Binding-site contacts:
Ligand atom C12 contacts residue MET49 of chain 2.A at 3.4 Å (hydrophobic).
Ligand atom C1 contacts residue LEU141 of chain 2.A at 3.9 Å (hydrophobic).
Ligand atom C3 contacts residue HIS163 of chain 2.A at 3.8 Å.
Ligand atom I contacts residue MET165 of chain 2.A at 4.1 Å.
Ligand atom C3 contacts residue SER1 of chain 1.A at 3.7 Å.
Ligand atom C12 contacts residue MET165 of chain 2.A at 4.0 Å (hydrophobic).
Ligand atom I contacts residue ASP187 of chain 2.A at 3.5 Å.
Ligand atom I contacts residue ARG188 of chain 2.A at 3.9 Å.
Ligand atom C10 contacts residue MET49 of chain 2.A at 3.7 Å (hydrophobic).
Ligand atom O contacts residue MET165 of chain 2.A at 3.5 Å.
Ligand atom I contacts residue MET49 of chain 2.A at 3.0 Å.
Ligand atom C contacts residue ASN142 of chain 2.A at 3.8 Å.
Ligand atom C4 contacts residue GLU166 of chain 2.A at 3.9 Å.
Ligand atom N contacts residue SER144 of chain 2.A at 3.7 Å.
Ligand atom C11 contacts residue MET49 of chain 2.A at 3.6 Å (hydrophobic).
Ligand atom C2 contacts residue LEU141 of chain 2.A at 3.5 Å (hydrophobic).
Ligand atom C5 contacts residue CYS145 of chain 2.A at 4.1 Å (hydrophobic).
Ligand atom C2 contacts residue SER1 of chain 1.A at 3.9 Å.
Ligand atom C contacts residue GLU166 of chain 2.A at 3.4 Å.
Ligand atom N contacts residue HIS163 of chain 2.A at 2.7 Å (h-bond).
Ligand atom C10 contacts residue GLN189 of chain 2.A at 3.8 Å.
Ligand atom C11 contacts residue ARG188 of chain 2.A at 4.1 Å.
Ligand atom C4 contacts residue CYS145 of chain 2.A at 3.7 Å (hydrophobic).
Ligand atom C4 contacts residue HIS163 of chain 2.A at 3.3 Å.
Ligand atom C1 contacts residue ASN142 of chain 2.A at 3.7 Å.
Ligand atom C4 contacts residue SER144 of chain 2.A at 4.1 Å.
Ligand atom C11 contacts residue GLN189 of chain 2.A at 3.9 Å.
Ligand atom C2 contacts residue GLU166 of chain 2.A at 3.3 Å.
Ligand atom N1 contacts residue CYS145 of chain 2.A at 3.7 Å.
Ligand atom C13 contacts residue HIS164 of chain 2.A at 3.9 Å.
Ligand atom C1 contacts residue GLU166 of chain 2.A at 3.8 Å.
Ligand atom O contacts residue GLU166 of chain 2.A at 3.3 Å (salt-bridge).
Ligand atom C3 contacts residue PHE140 of chain 2.A at 3.2 Å (hydrophobic).
Ligand atom C2 contacts residue ASN142 of chain 2.A at 3.8 Å.
Ligand atom C2 contacts residue PHE140 of chain 2.A at 3.6 Å (hydrophobic).
Ligand atom I contacts residue HIS41 of chain 2.A at 3.6 Å.
Ligand atom C3 contacts residue GLU166 of chain 2.A at 3.6 Å.
Ligand atom C3 contacts residue LEU141 of chain 2.A at 3.9 Å (hydrophobic).
Ligand atom N contacts residue PHE140 of chain 2.A at 3.7 Å.
Ligand atom N contacts residue GLU166 of chain 2.A at 3.9 Å.

Sequence of chain 2.A:
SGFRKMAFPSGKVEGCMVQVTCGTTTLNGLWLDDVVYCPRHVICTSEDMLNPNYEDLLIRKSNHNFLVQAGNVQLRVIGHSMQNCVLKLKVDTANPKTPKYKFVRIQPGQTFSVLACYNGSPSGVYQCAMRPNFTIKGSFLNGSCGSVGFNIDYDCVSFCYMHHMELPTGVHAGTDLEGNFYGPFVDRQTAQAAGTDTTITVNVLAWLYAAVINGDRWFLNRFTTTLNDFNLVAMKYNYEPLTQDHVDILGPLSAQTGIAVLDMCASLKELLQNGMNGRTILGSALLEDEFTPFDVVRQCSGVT

This small molecule binds to this protein.
Small molecule (SMILES): Cc1ccncc1NC(=O)Cc1cccc(I)c1

Sequence of chain 1.A:
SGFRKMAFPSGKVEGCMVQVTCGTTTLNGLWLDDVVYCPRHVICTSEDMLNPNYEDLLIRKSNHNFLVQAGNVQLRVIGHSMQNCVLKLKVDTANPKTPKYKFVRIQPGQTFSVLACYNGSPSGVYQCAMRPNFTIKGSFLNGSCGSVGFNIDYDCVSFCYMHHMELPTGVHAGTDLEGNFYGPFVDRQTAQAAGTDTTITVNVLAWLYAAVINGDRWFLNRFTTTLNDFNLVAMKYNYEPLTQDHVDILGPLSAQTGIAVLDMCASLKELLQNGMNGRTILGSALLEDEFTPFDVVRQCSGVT